Binding-site contacts:
Ligand atom CA contacts residue THR73 of chain 1.D at 3.4 Å.
Ligand atom CA contacts residue SER125 of chain 1.D at 3.2 Å.
Ligand atom OXT contacts residue VAL124 of chain 1.D at 3.3 Å.
Ligand atom C contacts residue SER125 of chain 1.D at 3.1 Å.
Ligand atom NZ contacts residue TRP53 of chain 1.D at 4.0 Å.
Ligand atom CE contacts residue GLU145 of chain 1.D at 3.9 Å.
Ligand atom CE contacts residue TRP53 of chain 1.D at 3.7 Å (hydrophobic).
Ligand atom N contacts residue GLY71 of chain 1.D at 3.0 Å (h-bond).
Ligand atom N contacts residue MSE72 of chain 1.D at 4.0 Å.
Ligand atom C contacts residue ARG78 of chain 1.D at 3.1 Å.
Ligand atom NZ contacts residue GLU12 of chain 1.D at 2.9 Å (salt-bridge).
Ligand atom CA contacts residue ASP163 of chain 1.D at 3.9 Å.
Ligand atom C contacts residue THR73 of chain 1.D at 3.7 Å.
Ligand atom OXT contacts residue ARG78 of chain 1.D at 2.7 Å (salt-bridge).
Ligand atom OXT contacts residue TRP53 of chain 1.D at 3.3 Å.
Ligand atom CE contacts residue GLU12 of chain 1.D at 3.7 Å.
Ligand atom C contacts residue TRP53 of chain 1.D at 3.5 Å (hydrophobic).
Ligand atom CB contacts residue TYR15 of chain 1.D at 3.6 Å (hydrophobic).
Ligand atom CE contacts residue LYS121 of chain 1.D at 3.9 Å.
Ligand atom O contacts residue TRP53 of chain 1.D at 3.6 Å.
Ligand atom NZ contacts residue GLU145 of chain 1.D at 3.1 Å (salt-bridge).
Ligand atom OXT contacts residue SER125 of chain 1.D at 2.7 Å (h-bond).
Ligand atom CD contacts residue TRP53 of chain 1.D at 3.9 Å (hydrophobic).
Ligand atom CE contacts residue VAL124 of chain 1.D at 3.6 Å (hydrophobic).
Ligand atom CG contacts residue VAL124 of chain 1.D at 3.4 Å (hydrophobic).
Ligand atom N contacts residue THR73 of chain 1.D at 2.2 Å (h-bond).
Ligand atom O contacts residue SER125 of chain 1.D at 3.6 Å.
Ligand atom CD contacts residue VAL124 of chain 1.D at 4.1 Å (hydrophobic).
Ligand atom CB contacts residue TRP53 of chain 1.D at 4.1 Å (hydrophobic).
Ligand atom CG contacts residue TRP53 of chain 1.D at 3.6 Å (hydrophobic).
Ligand atom CB contacts residue GLY71 of chain 1.D at 3.4 Å.
Ligand atom O contacts residue THR73 of chain 1.D at 3.1 Å (h-bond).
Ligand atom N contacts residue SER125 of chain 1.D at 3.7 Å.
Ligand atom O contacts residue ARG78 of chain 1.D at 2.6 Å (salt-bridge).
Ligand atom CD contacts residue PHE162 of chain 1.D at 3.8 Å (hydrophobic).
Ligand atom CD contacts residue TYR15 of chain 1.D at 3.5 Å (hydrophobic).
Ligand atom CE contacts residue PHE162 of chain 1.D at 4.0 Å (hydrophobic).
Ligand atom CB contacts residue ASP163 of chain 1.D at 4.0 Å.
Ligand atom CA contacts residue GLY71 of chain 1.D at 3.8 Å.
Ligand atom N contacts residue ASP163 of chain 1.D at 3.8 Å.

Sequence of chain 1.D:
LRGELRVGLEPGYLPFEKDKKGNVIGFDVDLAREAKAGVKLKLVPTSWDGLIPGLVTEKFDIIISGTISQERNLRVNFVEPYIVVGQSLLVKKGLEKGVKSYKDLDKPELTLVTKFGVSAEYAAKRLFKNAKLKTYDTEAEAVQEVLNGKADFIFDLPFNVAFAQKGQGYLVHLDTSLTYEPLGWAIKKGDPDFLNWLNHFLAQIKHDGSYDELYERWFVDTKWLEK

A small-molecule ligand and the protein it binds are described below.
Small molecule (SMILES): N[C@@H](CCCC[NH3+])C(=O)O